Binding-site contacts:
Ligand atom OD2 contacts residue LYS84 of chain 3.A at 2.6 Å (salt-bridge).
Ligand atom NAA contacts residue ARG167 of chain 2.A at 2.7 Å (salt-bridge).
Ligand atom OAE contacts residue THR53 of chain 2.A at 3.5 Å (h-bond).
Ligand atom OD1 contacts residue LEU267 of chain 2.A at 3.8 Å.
Ligand atom O contacts residue LYS84 of chain 3.A at 3.1 Å (salt-bridge).
Ligand atom PAP contacts residue THR53 of chain 2.A at 3.6 Å.
Ligand atom CAN contacts residue ARG105 of chain 2.A at 3.7 Å.
Ligand atom CAJ contacts residue ARG54 of chain 2.A at 3.5 Å.
Ligand atom OAD contacts residue HIS134 of chain 2.A at 2.8 Å (h-bond).
Ligand atom OD1 contacts residue GLN231 of chain 2.A at 3.2 Å (h-bond).
Ligand atom PAP contacts residue SER80 of chain 3.A at 3.5 Å.
Ligand atom OAE contacts residue ARG54 of chain 2.A at 3.5 Å (salt-bridge).
Ligand atom OD2 contacts residue ARG229 of chain 2.A at 2.9 Å (salt-bridge).
Ligand atom OAG contacts residue LYS84 of chain 3.A at 2.9 Å (salt-bridge).
Ligand atom O contacts residue ARG105 of chain 2.A at 3.2 Å (salt-bridge).
Ligand atom CG contacts residue LEU267 of chain 2.A at 3.5 Å (hydrophobic).
Ligand atom NAA contacts residue HIS134 of chain 2.A at 3.6 Å.
Ligand atom CB contacts residue LEU267 of chain 2.A at 3.4 Å (hydrophobic).
Ligand atom OAH contacts residue THR53 of chain 2.A at 2.8 Å (h-bond).
Ligand atom O contacts residue ARG167 of chain 2.A at 2.8 Å (salt-bridge).
Ligand atom OAE contacts residue ARG105 of chain 2.A at 3.2 Å (salt-bridge).
Ligand atom OAG contacts residue ARG105 of chain 2.A at 2.8 Å (salt-bridge).
Ligand atom OAD contacts residue GLN137 of chain 2.A at 3.7 Å.
Ligand atom OAE contacts residue SER52 of chain 2.A at 2.7 Å (h-bond).
Ligand atom CAJ contacts residue LEU267 of chain 2.A at 3.4 Å (hydrophobic).
Ligand atom OAE contacts residue THR55 of chain 2.A at 2.6 Å (h-bond).
Ligand atom N contacts residue LEU267 of chain 2.A at 2.7 Å (h-bond).
Ligand atom OAG contacts residue SER80 of chain 3.A at 3.1 Å (h-bond).
Ligand atom OAD contacts residue ARG105 of chain 2.A at 2.8 Å (salt-bridge).
Ligand atom CA contacts residue LEU267 of chain 2.A at 3.6 Å (hydrophobic).
Ligand atom CAN contacts residue LEU267 of chain 2.A at 3.4 Å (hydrophobic).
Ligand atom CG contacts residue ARG229 of chain 2.A at 3.4 Å.
Ligand atom OAH contacts residue ARG54 of chain 2.A at 2.4 Å (salt-bridge).
Ligand atom OD1 contacts residue ARG229 of chain 2.A at 2.8 Å (salt-bridge).
Ligand atom PAP contacts residue ARG54 of chain 2.A at 3.6 Å.
Ligand atom PAP contacts residue THR55 of chain 2.A at 3.7 Å.
Ligand atom OAD contacts residue THR55 of chain 2.A at 3.0 Å (h-bond).
Ligand atom PAP contacts residue ARG105 of chain 2.A at 3.6 Å.
Ligand atom C contacts residue ARG167 of chain 2.A at 3.5 Å.
Ligand atom OAH contacts residue SER80 of chain 3.A at 2.6 Å (h-bond).

Sequence of chain 3.A:
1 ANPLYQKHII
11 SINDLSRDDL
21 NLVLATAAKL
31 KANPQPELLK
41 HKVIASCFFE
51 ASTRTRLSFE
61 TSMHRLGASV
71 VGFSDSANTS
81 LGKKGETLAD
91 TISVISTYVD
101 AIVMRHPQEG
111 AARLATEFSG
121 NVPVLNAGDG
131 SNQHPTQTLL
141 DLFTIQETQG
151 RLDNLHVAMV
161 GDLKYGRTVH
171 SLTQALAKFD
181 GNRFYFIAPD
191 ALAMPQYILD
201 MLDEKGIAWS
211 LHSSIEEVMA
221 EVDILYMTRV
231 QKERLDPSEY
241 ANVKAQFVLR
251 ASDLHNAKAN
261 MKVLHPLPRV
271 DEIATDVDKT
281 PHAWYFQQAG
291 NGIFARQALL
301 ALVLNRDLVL

Sequence of chain 2.A:
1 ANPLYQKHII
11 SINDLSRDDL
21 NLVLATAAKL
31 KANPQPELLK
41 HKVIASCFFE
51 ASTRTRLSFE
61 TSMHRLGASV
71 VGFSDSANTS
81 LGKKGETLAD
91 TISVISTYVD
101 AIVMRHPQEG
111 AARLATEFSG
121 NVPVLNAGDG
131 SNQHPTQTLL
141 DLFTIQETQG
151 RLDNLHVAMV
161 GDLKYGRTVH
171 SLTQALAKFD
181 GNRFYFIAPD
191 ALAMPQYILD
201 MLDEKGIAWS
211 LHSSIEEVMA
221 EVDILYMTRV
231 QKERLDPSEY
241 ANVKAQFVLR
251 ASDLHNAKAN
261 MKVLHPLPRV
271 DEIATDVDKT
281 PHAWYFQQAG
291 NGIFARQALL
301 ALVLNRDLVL

This protein binds this small molecule.
Small molecule (SMILES): NC(=O)[C@H](CC(=O)O)NC(=O)CP(=O)(O)O